Sequence of chain 1.A:
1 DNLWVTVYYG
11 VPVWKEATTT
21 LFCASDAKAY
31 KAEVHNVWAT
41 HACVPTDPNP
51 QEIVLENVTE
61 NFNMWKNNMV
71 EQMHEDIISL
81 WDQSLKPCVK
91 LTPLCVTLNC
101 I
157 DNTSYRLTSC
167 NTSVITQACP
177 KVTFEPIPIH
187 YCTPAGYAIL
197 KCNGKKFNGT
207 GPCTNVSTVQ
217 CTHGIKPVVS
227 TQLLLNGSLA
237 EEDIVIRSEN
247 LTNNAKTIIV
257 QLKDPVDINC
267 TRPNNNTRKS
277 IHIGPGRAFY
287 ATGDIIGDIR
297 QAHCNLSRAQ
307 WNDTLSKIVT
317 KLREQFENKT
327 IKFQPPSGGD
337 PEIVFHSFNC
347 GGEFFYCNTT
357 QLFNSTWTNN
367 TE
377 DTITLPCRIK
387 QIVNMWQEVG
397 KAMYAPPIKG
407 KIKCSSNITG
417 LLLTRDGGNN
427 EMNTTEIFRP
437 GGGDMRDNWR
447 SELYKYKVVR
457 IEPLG

Binding-site contacts:
Ligand atom O5 contacts residue PRO261 of chain 1.A at 3.7 Å.
Ligand atom C8 contacts residue ASN413 of chain 1.A at 3.6 Å.
Ligand atom C1 contacts residue ASP263 of chain 1.A at 4.0 Å.
Ligand atom C8 contacts residue ASN232 of chain 1.A at 3.7 Å.
Ligand atom C7 contacts residue ASN232 of chain 1.A at 4.4 Å.
Ligand atom C3 contacts residue ASN413 of chain 1.A at 3.8 Å.
Ligand atom C1 contacts residue ASN413 of chain 1.A at 1.5 Å.
Ligand atom C4 contacts residue ASN413 of chain 1.A at 4.3 Å.
Ligand atom C7 contacts residue ASN413 of chain 1.A at 3.3 Å.
Ligand atom O5 contacts residue ASN413 of chain 1.A at 2.4 Å (h-bond).
Ligand atom O5 contacts residue ASP263 of chain 1.A at 3.5 Å (salt-bridge).
Ligand atom C5 contacts residue ASP263 of chain 1.A at 4.3 Å.
Ligand atom C6 contacts residue PRO261 of chain 1.A at 3.8 Å (hydrophobic).
Ligand atom N2 contacts residue ASN413 of chain 1.A at 2.6 Å (h-bond).
Ligand atom O7 contacts residue ASN413 of chain 1.A at 4.2 Å.
Ligand atom C8 contacts residue LYS222 of chain 1.A at 3.5 Å.
Ligand atom C6 contacts residue ASP263 of chain 1.A at 4.5 Å.
Ligand atom C2 contacts residue ASN413 of chain 1.A at 2.5 Å.
Ligand atom C5 contacts residue ASN413 of chain 1.A at 3.7 Å.

The protein below binds the small molecule below.
Small molecule (SMILES): CC(=O)N[C@H]1[C@H](O[C@H]2[C@H](O)[C@@H](NC(C)=O)CO[C@@H]2CO)O[C@H](CO)[C@@H](O)[C@@H]1O